Sequence of chain 5.E:
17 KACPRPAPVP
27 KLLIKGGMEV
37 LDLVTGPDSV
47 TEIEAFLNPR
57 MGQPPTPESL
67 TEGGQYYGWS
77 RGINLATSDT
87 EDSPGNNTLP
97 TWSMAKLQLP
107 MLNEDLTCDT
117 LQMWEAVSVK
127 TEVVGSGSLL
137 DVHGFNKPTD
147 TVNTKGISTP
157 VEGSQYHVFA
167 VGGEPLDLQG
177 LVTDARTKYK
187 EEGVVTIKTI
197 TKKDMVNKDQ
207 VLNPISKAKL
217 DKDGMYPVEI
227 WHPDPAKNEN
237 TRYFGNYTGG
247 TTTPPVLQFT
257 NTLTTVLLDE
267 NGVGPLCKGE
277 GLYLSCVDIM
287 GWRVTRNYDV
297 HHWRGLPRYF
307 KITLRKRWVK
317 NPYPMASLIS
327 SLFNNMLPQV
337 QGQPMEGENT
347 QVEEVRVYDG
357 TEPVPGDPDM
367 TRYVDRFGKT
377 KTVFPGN

A protein and the small-molecule ligand that binds it are described below.
Small molecule (SMILES): CC(=O)N[C@H]1[C@H]([C@H](O)[C@H](O)CO)O[C@@](O[C@H]2[C@@H](O)[C@@H](CO)O[C@@H](O[C@H]3[C@H](O)[C@@H](O)[C@H](O)O[C@@H]3CO)[C@@H]2O)(C(=O)O)C[C@@H]1O

Sequence of chain 5.A:
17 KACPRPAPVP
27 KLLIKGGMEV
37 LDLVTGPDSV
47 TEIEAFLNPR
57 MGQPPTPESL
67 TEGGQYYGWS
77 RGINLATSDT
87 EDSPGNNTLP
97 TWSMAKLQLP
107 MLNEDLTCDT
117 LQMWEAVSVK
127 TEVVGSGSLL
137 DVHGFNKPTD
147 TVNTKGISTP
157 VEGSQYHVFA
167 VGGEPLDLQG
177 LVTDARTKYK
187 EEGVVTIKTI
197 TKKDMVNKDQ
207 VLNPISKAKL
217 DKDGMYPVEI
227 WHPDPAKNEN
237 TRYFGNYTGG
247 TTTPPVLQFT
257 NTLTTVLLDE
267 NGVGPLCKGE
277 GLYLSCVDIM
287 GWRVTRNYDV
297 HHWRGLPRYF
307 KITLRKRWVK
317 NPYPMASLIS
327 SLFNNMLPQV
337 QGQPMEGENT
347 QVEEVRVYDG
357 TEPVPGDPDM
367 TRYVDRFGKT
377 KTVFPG

Binding-site contacts:
Ligand atom O10 contacts residue THR291 of chain 5.E at 4.0 Å.
Ligand atom C4 contacts residue ARG77 of chain 5.E at 4.2 Å.
Ligand atom C8 contacts residue TYR72 of chain 5.E at 4.2 Å (hydrophobic).
Ligand atom C7 contacts residue TYR72 of chain 5.E at 4.2 Å (hydrophobic).
Ligand atom O8 contacts residue TYR72 of chain 5.E at 3.2 Å (h-bond).
Ligand atom O1A contacts residue TYR72 of chain 5.E at 3.4 Å.
Ligand atom C2 contacts residue GLY78 of chain 5.E at 4.2 Å.
Ligand atom C3 contacts residue HIS298 of chain 5.E at 3.6 Å.
Ligand atom O1B contacts residue TYR72 of chain 5.E at 3.7 Å.
Ligand atom C3 contacts residue GLY78 of chain 5.E at 4.2 Å.
Ligand atom C4 contacts residue GLY78 of chain 5.E at 3.4 Å.
Ligand atom C3 contacts residue GLY78 of chain 5.E at 4.1 Å.
Ligand atom N5 contacts residue TYR72 of chain 5.E at 3.2 Å (h-bond).
Ligand atom O1B contacts residue ARG77 of chain 5.E at 2.8 Å (salt-bridge).
Ligand atom O3 contacts residue VAL296 of chain 5.E at 4.2 Å.
Ligand atom O4 contacts residue ILE79 of chain 5.E at 3.4 Å (h-bond).
Ligand atom C6 contacts residue ASN93 of chain 5.E at 3.5 Å.
Ligand atom O1A contacts residue ARG77 of chain 5.E at 3.1 Å (salt-bridge).
Ligand atom O4 contacts residue GLY78 of chain 5.E at 3.1 Å.
Ligand atom C6 contacts residue TYR72 of chain 5.E at 3.5 Å (hydrophobic).
Ligand atom C5 contacts residue TYR72 of chain 5.E at 3.5 Å (hydrophobic).
Ligand atom O4 contacts residue THR291 of chain 5.E at 3.4 Å.
Ligand atom O10 contacts residue ASN293 of chain 5.E at 3.8 Å.
Ligand atom C1 contacts residue ARG77 of chain 5.E at 3.4 Å.
Ligand atom O6 contacts residue ARG77 of chain 5.E at 4.0 Å.
Ligand atom O6 contacts residue THR94 of chain 5.E at 3.7 Å.
Ligand atom C11 contacts residue ASP85 of chain 5.A at 3.8 Å.
Ligand atom C10 contacts residue TYR72 of chain 5.E at 4.2 Å (hydrophobic).
Ligand atom O4 contacts residue TYR72 of chain 5.E at 3.9 Å.
Ligand atom O6 contacts residue ASN93 of chain 5.E at 2.8 Å (h-bond).
Ligand atom O6 contacts residue GLY78 of chain 5.E at 3.8 Å.
Ligand atom O4 contacts residue HIS298 of chain 5.E at 3.1 Å (h-bond).
Ligand atom C3 contacts residue VAL296 of chain 5.E at 3.5 Å (hydrophobic).
Ligand atom C4 contacts residue HIS298 of chain 5.E at 3.7 Å.
Ligand atom O4 contacts residue VAL296 of chain 5.E at 4.2 Å.
Ligand atom O1A contacts residue GLY78 of chain 5.E at 3.6 Å (h-bond).
Ligand atom C4 contacts residue TYR72 of chain 5.E at 3.2 Å (hydrophobic).
Ligand atom C1 contacts residue TYR72 of chain 5.E at 3.7 Å (hydrophobic).
Ligand atom O3 contacts residue GLY78 of chain 5.E at 3.6 Å.
Ligand atom C5 contacts residue ASN93 of chain 5.E at 4.3 Å.